The small molecule below binds the protein below.
Small molecule (SMILES): CC(=O)N[C@H]1[C@H](O[C@H]2[C@H](O)[C@@H](NC(C)=O)CO[C@@H]2CO)O[C@H](CO)[C@@H](O[C@H]2O[C@H](CO)[C@@H](O)[C@H](O)[C@@H]2O)[C@@H]1O

Binding-site contacts:
Ligand atom C2 contacts residue TRP384 of chain 1.A at 3.8 Å (hydrophobic).
Ligand atom C7 contacts residue ASN241 of chain 1.A at 3.2 Å.
Ligand atom O5 contacts residue TRP384 of chain 1.A at 3.8 Å.
Ligand atom O6 contacts residue ALA244 of chain 1.A at 3.4 Å.
Ligand atom O6 contacts residue TRP384 of chain 1.A at 4.5 Å.
Ligand atom O3 contacts residue TRP384 of chain 1.A at 4.3 Å.
Ligand atom N2 contacts residue ASN241 of chain 1.A at 2.9 Å (h-bond).
Ligand atom O5 contacts residue ALA244 of chain 1.A at 3.6 Å.
Ligand atom O5 contacts residue ASN241 of chain 1.A at 2.4 Å (h-bond).
Ligand atom C4 contacts residue ASN241 of chain 1.A at 4.2 Å.
Ligand atom O7 contacts residue TRP384 of chain 1.A at 3.4 Å.
Ligand atom C3 contacts residue ASN241 of chain 1.A at 3.8 Å.
Ligand atom C4 contacts residue TRP384 of chain 1.A at 4.0 Å (hydrophobic).
Ligand atom C2 contacts residue ASN241 of chain 1.A at 2.4 Å.
Ligand atom C5 contacts residue ALA244 of chain 1.A at 4.5 Å (hydrophobic).
Ligand atom C6 contacts residue ALA244 of chain 1.A at 4.3 Å (hydrophobic).
Ligand atom C5 contacts residue TRP384 of chain 1.A at 4.2 Å (hydrophobic).
Ligand atom C7 contacts residue TRP384 of chain 1.A at 4.4 Å (hydrophobic).
Ligand atom O7 contacts residue ASN241 of chain 1.A at 3.2 Å (h-bond).
Ligand atom C6 contacts residue TRP384 of chain 1.A at 4.0 Å (hydrophobic).
Ligand atom C3 contacts residue TRP384 of chain 1.A at 4.3 Å (hydrophobic).
Ligand atom C1 contacts residue ASN241 of chain 1.A at 1.4 Å.
Ligand atom O6 contacts residue LYS388 of chain 1.A at 3.7 Å.
Ligand atom C1 contacts residue TRP384 of chain 1.A at 4.2 Å (hydrophobic).
Ligand atom C8 contacts residue ASN241 of chain 1.A at 4.4 Å.
Ligand atom C5 contacts residue ASN241 of chain 1.A at 3.7 Å.
Ligand atom C6 contacts residue LYS388 of chain 1.A at 4.4 Å.
Ligand atom C1 contacts residue ALA244 of chain 1.A at 4.3 Å (hydrophobic).

Sequence of chain 1.A:
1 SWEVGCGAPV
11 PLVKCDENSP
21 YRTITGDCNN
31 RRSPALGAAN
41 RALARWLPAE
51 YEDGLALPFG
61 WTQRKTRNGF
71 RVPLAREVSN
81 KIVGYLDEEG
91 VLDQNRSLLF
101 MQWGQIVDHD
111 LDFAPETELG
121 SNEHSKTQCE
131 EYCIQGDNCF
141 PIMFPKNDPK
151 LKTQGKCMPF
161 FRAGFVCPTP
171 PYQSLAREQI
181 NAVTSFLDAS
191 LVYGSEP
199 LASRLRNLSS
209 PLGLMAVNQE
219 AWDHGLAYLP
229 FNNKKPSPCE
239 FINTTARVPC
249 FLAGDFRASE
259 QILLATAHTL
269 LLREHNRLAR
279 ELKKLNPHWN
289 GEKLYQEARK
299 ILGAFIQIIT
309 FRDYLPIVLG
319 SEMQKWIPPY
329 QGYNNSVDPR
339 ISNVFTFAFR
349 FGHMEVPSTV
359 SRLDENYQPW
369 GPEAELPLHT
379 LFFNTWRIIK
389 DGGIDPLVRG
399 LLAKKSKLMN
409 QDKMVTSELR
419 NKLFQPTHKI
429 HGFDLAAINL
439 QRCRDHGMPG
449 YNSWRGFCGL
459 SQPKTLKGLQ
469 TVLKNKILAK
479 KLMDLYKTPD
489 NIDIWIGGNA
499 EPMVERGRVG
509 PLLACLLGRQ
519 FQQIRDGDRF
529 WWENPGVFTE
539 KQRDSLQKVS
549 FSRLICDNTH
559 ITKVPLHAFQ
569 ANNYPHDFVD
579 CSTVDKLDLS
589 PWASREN